Binding-site contacts:
Ligand atom O3 contacts residue TRP167 of chain 1.A at 3.6 Å.
Ligand atom O2 contacts residue TRP256 of chain 1.A at 4.0 Å.
Ligand atom C6 contacts residue HIS187 of chain 1.A at 3.5 Å.
Ligand atom C2 contacts residue ARG160 of chain 1.A at 3.9 Å.
Ligand atom C2 contacts residue PRO165 of chain 1.A at 4.2 Å (hydrophobic).
Ligand atom O2 contacts residue ASP183 of chain 1.A at 2.7 Å (salt-bridge).
Ligand atom C3 contacts residue ASP183 of chain 1.A at 3.8 Å.
Ligand atom O3 contacts residue PHE170 of chain 1.A at 3.0 Å.
Ligand atom C2 contacts residue PHE170 of chain 1.A at 4.3 Å (hydrophobic).
Ligand atom O2 contacts residue PRO165 of chain 1.A at 3.7 Å.
Ligand atom C6 contacts residue LYS101 of chain 1.A at 3.6 Å.
Ligand atom C4 contacts residue ASP183 of chain 1.A at 3.5 Å.
Ligand atom C3 contacts residue PHE170 of chain 1.A at 3.2 Å (hydrophobic).
Ligand atom C2 contacts residue ASP183 of chain 1.A at 3.9 Å.
Ligand atom C4 contacts residue PHE170 of chain 1.A at 3.8 Å (hydrophobic).
Ligand atom C4 contacts residue LYS101 of chain 1.A at 3.4 Å.
Ligand atom O4 contacts residue PHE170 of chain 1.A at 3.7 Å.
Ligand atom O2 contacts residue ARG160 of chain 1.A at 2.9 Å (salt-bridge).
Ligand atom O1 contacts residue TRP167 of chain 1.A at 3.7 Å.
Ligand atom O3 contacts residue NAD1 of chain 1.H at 3.8 Å.
Ligand atom C5 contacts residue ARG160 of chain 1.A at 3.7 Å.
Ligand atom O4 contacts residue LYS101 of chain 1.A at 2.5 Å (salt-bridge).
Ligand atom O4 contacts residue ILE184 of chain 1.A at 4.4 Å.
Ligand atom C5 contacts residue NAD1 of chain 1.H at 4.4 Å.
Ligand atom O6 contacts residue NAD1 of chain 1.H at 3.7 Å.
Ligand atom C6 contacts residue NAD1 of chain 1.H at 3.7 Å.
Ligand atom O6 contacts residue HIS187 of chain 1.A at 4.1 Å.
Ligand atom C5 contacts residue ILE184 of chain 1.A at 3.8 Å (hydrophobic).
Ligand atom O4 contacts residue NAD1 of chain 1.H at 4.0 Å.
Ligand atom O4 contacts residue ASP183 of chain 1.A at 2.4 Å (salt-bridge).
Ligand atom C3 contacts residue NAD1 of chain 1.H at 4.2 Å.
Ligand atom C1 contacts residue ARG160 of chain 1.A at 3.0 Å.
Ligand atom O1 contacts residue ARG160 of chain 1.A at 3.8 Å.
Ligand atom O2 contacts residue ILE184 of chain 1.A at 4.3 Å.
Ligand atom C4 contacts residue NAD1 of chain 1.H at 3.6 Å.
Ligand atom C6 contacts residue ILE184 of chain 1.A at 4.1 Å (hydrophobic).
Ligand atom C5 contacts residue LYS101 of chain 1.A at 3.9 Å.
Ligand atom C5 contacts residue ASP183 of chain 1.A at 4.3 Å.
Ligand atom C2 contacts residue TRP167 of chain 1.A at 4.2 Å (hydrophobic).
Ligand atom O5 contacts residue ARG160 of chain 1.A at 3.4 Å (salt-bridge).

This protein binds this small molecule.
Small molecule (SMILES): OC[C@H]1O[C@@H](O)[C@H](O)[C@@H](O)[C@@H]1O

Sequence of chain 1.A:
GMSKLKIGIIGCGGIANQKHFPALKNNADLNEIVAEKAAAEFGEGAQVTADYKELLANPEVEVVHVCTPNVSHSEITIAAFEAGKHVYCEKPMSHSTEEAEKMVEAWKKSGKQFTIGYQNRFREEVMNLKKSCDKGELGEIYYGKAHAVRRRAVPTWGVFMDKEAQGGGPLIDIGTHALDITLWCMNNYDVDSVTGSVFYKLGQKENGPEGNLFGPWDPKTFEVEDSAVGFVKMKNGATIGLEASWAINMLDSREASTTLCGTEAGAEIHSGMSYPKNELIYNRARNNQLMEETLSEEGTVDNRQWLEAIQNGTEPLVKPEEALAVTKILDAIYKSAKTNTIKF